Sequence of chain 2.A:
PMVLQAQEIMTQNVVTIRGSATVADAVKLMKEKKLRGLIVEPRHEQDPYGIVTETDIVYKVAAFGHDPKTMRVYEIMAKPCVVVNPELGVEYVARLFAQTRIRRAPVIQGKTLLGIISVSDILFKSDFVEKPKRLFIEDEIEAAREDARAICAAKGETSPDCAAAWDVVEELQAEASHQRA

A small-molecule ligand and the protein it binds are described below.
Small molecule (SMILES): C[C@@H](O)CN1CCN(CC(=O)O)CCN(CC(=O)O)CCN(CC(=O)O)CC1

Sequence of chain 2.B:
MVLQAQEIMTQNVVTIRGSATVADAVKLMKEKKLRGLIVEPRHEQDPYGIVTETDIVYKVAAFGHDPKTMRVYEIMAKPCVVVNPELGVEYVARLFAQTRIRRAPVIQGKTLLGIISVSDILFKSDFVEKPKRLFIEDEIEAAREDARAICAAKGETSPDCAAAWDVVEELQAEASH

Binding-site contacts:
Ligand atom C10 contacts residue YB1 of chain 2.F at 3.5 Å.
Ligand atom O7 contacts residue YB1 of chain 2.F at 3.3 Å.
Ligand atom C11 contacts residue YB1 of chain 2.F at 3.5 Å.
Ligand atom C14 contacts residue ARG19 of chain 2.B at 3.5 Å.
Ligand atom C16 contacts residue ARG150 of chain 2.A at 3.7 Å.
Ligand atom O5 contacts residue YB1 of chain 2.F at 2.9 Å.
Ligand atom C14 contacts residue YB1 of chain 2.F at 4.0 Å.
Ligand atom C4 contacts residue ARG19 of chain 2.B at 4.3 Å.
Ligand atom C5 contacts residue GLU147 of chain 2.A at 4.3 Å.
Ligand atom C4 contacts residue YB1 of chain 2.F at 3.5 Å.
Ligand atom O4 contacts residue YB1 of chain 2.F at 2.6 Å.
Ligand atom C13 contacts residue ARG19 of chain 2.B at 4.4 Å.
Ligand atom C7 contacts residue YB1 of chain 2.F at 3.4 Å.
Ligand atom C17 contacts residue ARG150 of chain 2.A at 3.6 Å.
Ligand atom C17 contacts residue YB1 of chain 2.F at 3.4 Å.
Ligand atom N4 contacts residue YB1 of chain 2.F at 2.4 Å.
Ligand atom O6 contacts residue ARG19 of chain 2.B at 3.9 Å.
Ligand atom N3 contacts residue ARG19 of chain 2.B at 3.5 Å (salt-bridge).
Ligand atom O1 contacts residue YB1 of chain 2.F at 2.1 Å.
Ligand atom C2 contacts residue YB1 of chain 2.F at 3.0 Å.
Ligand atom C1 contacts residue YB1 of chain 2.F at 3.3 Å.
Ligand atom C6 contacts residue YB1 of chain 2.F at 2.9 Å.
Ligand atom O3 contacts residue YB1 of chain 2.F at 4.5 Å.
Ligand atom O2 contacts residue YB1 of chain 2.F at 4.2 Å.
Ligand atom C16 contacts residue YB1 of chain 2.F at 3.2 Å.
Ligand atom C15 contacts residue ARG150 of chain 2.A at 3.3 Å.
Ligand atom O7 contacts residue ARG150 of chain 2.A at 4.4 Å.
Ligand atom N3 contacts residue YB1 of chain 2.F at 3.4 Å.
Ligand atom C16 contacts residue GLU147 of chain 2.A at 4.5 Å.
Ligand atom C13 contacts residue YB1 of chain 2.F at 3.7 Å.
Ligand atom C15 contacts residue YB1 of chain 2.F at 3.4 Å.
Ligand atom C8 contacts residue YB1 of chain 2.F at 3.6 Å.
Ligand atom C5 contacts residue YB1 of chain 2.F at 2.9 Å.
Ligand atom N1 contacts residue YB1 of chain 2.F at 3.4 Å.
Ligand atom N2 contacts residue YB1 of chain 2.F at 3.3 Å.
Ligand atom C5 contacts residue ARG19 of chain 2.B at 4.1 Å.
Ligand atom C3 contacts residue YB1 of chain 2.F at 3.2 Å.
Ligand atom C12 contacts residue YB1 of chain 2.F at 3.8 Å.
Ligand atom C9 contacts residue YB1 of chain 2.F at 3.1 Å.